Binding-site contacts:
Ligand atom C2 contacts residue ASN25 of chain 1.D at 2.5 Å.
Ligand atom N2 contacts residue ASN25 of chain 1.D at 3.0 Å (h-bond).
Ligand atom C4 contacts residue ASN25 of chain 1.D at 4.2 Å.
Ligand atom C3 contacts residue ASN25 of chain 1.D at 3.8 Å.
Ligand atom C7 contacts residue GLY21 of chain 1.D at 3.7 Å.
Ligand atom C1 contacts residue ASN25 of chain 1.D at 1.4 Å.
Ligand atom O5 contacts residue ASN25 of chain 1.D at 2.3 Å (h-bond).
Ligand atom C5 contacts residue ASN25 of chain 1.D at 3.6 Å.
Ligand atom C8 contacts residue GLY21 of chain 1.D at 3.5 Å.
Ligand atom O7 contacts residue ASN25 of chain 1.D at 3.4 Å (h-bond).
Ligand atom C8 contacts residue PHE20 of chain 1.D at 3.9 Å (hydrophobic).
Ligand atom C7 contacts residue ASN25 of chain 1.D at 3.4 Å.
Ligand atom O7 contacts residue GLY21 of chain 1.D at 3.4 Å.

The small molecule below binds the protein below.
Small molecule (SMILES): CC(=O)N[C@@H]1[C@@H](O)[C@H](O)[C@@H](CO)O[C@H]1O

Sequence of chain 1.D:
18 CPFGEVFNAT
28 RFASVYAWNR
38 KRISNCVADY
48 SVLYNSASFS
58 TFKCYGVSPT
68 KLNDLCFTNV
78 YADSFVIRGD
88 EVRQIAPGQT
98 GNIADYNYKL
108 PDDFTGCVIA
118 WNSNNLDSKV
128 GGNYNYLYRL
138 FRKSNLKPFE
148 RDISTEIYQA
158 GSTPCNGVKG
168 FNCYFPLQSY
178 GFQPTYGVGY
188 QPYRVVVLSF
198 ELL